Binding-site contacts:
Ligand atom C7 contacts residue ASN695 of chain 1.B at 3.0 Å.
Ligand atom C5 contacts residue ASN695 of chain 1.B at 3.6 Å.
Ligand atom C1 contacts residue ASN695 of chain 1.B at 1.4 Å.
Ligand atom O7 contacts residue ASN695 of chain 1.B at 2.6 Å (h-bond).
Ligand atom C4 contacts residue ASN695 of chain 1.B at 4.2 Å.
Ligand atom C8 contacts residue GLY1117 of chain 1.B at 3.5 Å.
Ligand atom C8 contacts residue ASN695 of chain 1.B at 4.0 Å.
Ligand atom N2 contacts residue ASN695 of chain 1.B at 2.9 Å (h-bond).
Ligand atom C2 contacts residue ASN695 of chain 1.B at 2.5 Å.
Ligand atom C3 contacts residue ASN695 of chain 1.B at 3.8 Å.
Ligand atom O5 contacts residue ASN695 of chain 1.B at 2.3 Å (h-bond).

Sequence of chain 1.B:
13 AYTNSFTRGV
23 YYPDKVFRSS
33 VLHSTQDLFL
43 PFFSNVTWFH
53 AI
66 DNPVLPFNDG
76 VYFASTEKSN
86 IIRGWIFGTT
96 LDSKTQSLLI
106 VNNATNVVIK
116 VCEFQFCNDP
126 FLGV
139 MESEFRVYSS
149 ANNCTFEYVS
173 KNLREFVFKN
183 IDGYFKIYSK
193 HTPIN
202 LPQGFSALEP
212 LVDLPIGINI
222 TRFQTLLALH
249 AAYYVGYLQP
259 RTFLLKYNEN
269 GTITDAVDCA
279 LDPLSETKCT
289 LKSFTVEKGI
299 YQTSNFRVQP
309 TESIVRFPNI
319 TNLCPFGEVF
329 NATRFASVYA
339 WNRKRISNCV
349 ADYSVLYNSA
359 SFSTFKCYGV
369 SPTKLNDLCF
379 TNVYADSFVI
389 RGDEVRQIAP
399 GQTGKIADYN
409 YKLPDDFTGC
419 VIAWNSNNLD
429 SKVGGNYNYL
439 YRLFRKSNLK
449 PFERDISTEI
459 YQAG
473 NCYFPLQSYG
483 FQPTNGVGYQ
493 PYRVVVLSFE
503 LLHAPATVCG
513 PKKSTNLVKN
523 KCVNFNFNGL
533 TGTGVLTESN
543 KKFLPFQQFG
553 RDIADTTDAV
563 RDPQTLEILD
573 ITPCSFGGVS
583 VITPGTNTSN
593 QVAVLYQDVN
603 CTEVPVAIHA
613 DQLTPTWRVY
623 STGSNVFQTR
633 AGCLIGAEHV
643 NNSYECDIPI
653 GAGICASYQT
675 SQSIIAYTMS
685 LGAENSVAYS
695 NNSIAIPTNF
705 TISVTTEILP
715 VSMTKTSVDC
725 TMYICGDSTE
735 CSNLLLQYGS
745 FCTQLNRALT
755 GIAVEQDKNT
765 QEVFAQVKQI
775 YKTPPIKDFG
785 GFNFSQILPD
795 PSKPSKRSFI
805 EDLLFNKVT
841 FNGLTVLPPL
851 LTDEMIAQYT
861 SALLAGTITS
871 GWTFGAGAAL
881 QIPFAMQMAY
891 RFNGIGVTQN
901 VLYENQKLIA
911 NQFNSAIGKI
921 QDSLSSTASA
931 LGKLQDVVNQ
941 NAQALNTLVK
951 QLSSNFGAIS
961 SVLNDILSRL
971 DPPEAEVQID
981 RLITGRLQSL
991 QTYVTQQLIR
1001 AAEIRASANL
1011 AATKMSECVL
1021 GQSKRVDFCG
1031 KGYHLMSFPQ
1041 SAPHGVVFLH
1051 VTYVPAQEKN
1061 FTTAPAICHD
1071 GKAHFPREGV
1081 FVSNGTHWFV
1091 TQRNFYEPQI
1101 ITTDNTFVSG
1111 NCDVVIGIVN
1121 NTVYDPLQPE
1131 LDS

The small molecule below binds the protein below.
Small molecule (SMILES): CC(=O)N[C@@H]1[C@@H](O)[C@H](O)[C@@H](CO)O[C@H]1O